A protein and the small-molecule ligand that binds it are described below.
Small molecule (SMILES): OC[C@H]1O[C@H](O)[C@@H](O)[C@@H](O)[C@@H]1O

Binding-site contacts:
Ligand atom O6 contacts residue ASP54 of chain 1.D at 2.7 Å (salt-bridge).
Ligand atom O6 contacts residue ASP47 of chain 1.D at 2.7 Å (salt-bridge).
Ligand atom C5 contacts residue PHE1 of chain 1.D at 3.8 Å (hydrophobic).
Ligand atom O3 contacts residue GLN133 of chain 1.D at 3.5 Å (h-bond).
Ligand atom O3 contacts residue ASP140 of chain 1.D at 2.6 Å (salt-bridge).
Ligand atom C4 contacts residue PHE1 of chain 1.D at 3.9 Å (hydrophobic).
Ligand atom O4 contacts residue ASP54 of chain 1.D at 2.6 Å (salt-bridge).
Ligand atom O6 contacts residue PHE1 of chain 1.D at 2.9 Å (h-bond).
Ligand atom C4 contacts residue ASN135 of chain 1.D at 3.7 Å.
Ligand atom O4 contacts residue ILE52 of chain 1.D at 3.6 Å.
Ligand atom C4 contacts residue GLN133 of chain 1.D at 4.0 Å.
Ligand atom C6 contacts residue ASP54 of chain 1.D at 3.2 Å.
Ligand atom C5 contacts residue ASP54 of chain 1.D at 4.1 Å.
Ligand atom C4 contacts residue ASP54 of chain 1.D at 3.4 Å.
Ligand atom O3 contacts residue PHE142 of chain 1.D at 3.6 Å.
Ligand atom O2 contacts residue ILE13 of chain 1.D at 3.5 Å.
Ligand atom C5 contacts residue ILE52 of chain 1.D at 4.2 Å (hydrophobic).
Ligand atom C2 contacts residue ILE13 of chain 1.D at 3.8 Å (hydrophobic).
Ligand atom O5 contacts residue PHE1 of chain 1.D at 3.0 Å (h-bond).
Ligand atom C6 contacts residue PHE1 of chain 1.D at 3.9 Å (hydrophobic).
Ligand atom C6 contacts residue ILE52 of chain 1.D at 3.9 Å (hydrophobic).
Ligand atom C6 contacts residue ASP47 of chain 1.D at 3.8 Å.
Ligand atom O6 contacts residue ASN46 of chain 1.D at 3.0 Å (h-bond).
Ligand atom O1 contacts residue TYR48 of chain 1.D at 3.9 Å.
Ligand atom C1 contacts residue TYR48 of chain 1.D at 4.1 Å (hydrophobic).
Ligand atom O5 contacts residue ASP47 of chain 1.D at 3.9 Å.
Ligand atom O4 contacts residue ASN135 of chain 1.D at 2.6 Å (h-bond).
Ligand atom O3 contacts residue ASN135 of chain 1.D at 3.3 Å (h-bond).
Ligand atom C5 contacts residue TYR48 of chain 1.D at 4.1 Å (hydrophobic).
Ligand atom O4 contacts residue GLN133 of chain 1.D at 3.7 Å.
Ligand atom C3 contacts residue ASN135 of chain 1.D at 3.7 Å.
Ligand atom O6 contacts residue TYR48 of chain 1.D at 3.8 Å.
Ligand atom C1 contacts residue PHE1 of chain 1.D at 3.7 Å (hydrophobic).
Ligand atom C6 contacts residue ASN46 of chain 1.D at 3.2 Å.
Ligand atom C3 contacts residue ASP140 of chain 1.D at 3.1 Å.
Ligand atom C6 contacts residue TYR48 of chain 1.D at 3.8 Å (hydrophobic).
Ligand atom O5 contacts residue TYR48 of chain 1.D at 3.6 Å.
Ligand atom C2 contacts residue PHE1 of chain 1.D at 3.8 Å (hydrophobic).
Ligand atom O2 contacts residue PHE1 of chain 1.D at 2.8 Å (h-bond).
Ligand atom C2 contacts residue ASP140 of chain 1.D at 3.8 Å.

Sequence of chain 1.D:
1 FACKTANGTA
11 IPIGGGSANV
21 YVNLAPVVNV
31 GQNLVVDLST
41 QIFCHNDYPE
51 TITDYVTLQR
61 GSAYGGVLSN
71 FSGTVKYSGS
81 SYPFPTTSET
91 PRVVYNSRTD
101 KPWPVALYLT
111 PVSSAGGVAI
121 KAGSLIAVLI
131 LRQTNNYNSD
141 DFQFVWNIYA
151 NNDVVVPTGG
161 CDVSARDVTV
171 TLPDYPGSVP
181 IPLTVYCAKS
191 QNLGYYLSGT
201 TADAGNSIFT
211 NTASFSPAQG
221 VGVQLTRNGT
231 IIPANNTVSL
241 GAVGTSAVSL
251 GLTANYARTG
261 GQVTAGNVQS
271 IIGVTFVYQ